Binding-site contacts:
Ligand atom C3 contacts residue ASP203 of chain 1.B at 3.4 Å.
Ligand atom O7 contacts residue ARG244 of chain 1.B at 2.8 Å (salt-bridge).
Ligand atom C3 contacts residue TYR171 of chain 1.B at 3.6 Å (hydrophobic).
Ligand atom O6 contacts residue TRP199 of chain 1.B at 3.7 Å.
Ligand atom O3 contacts residue ASP203 of chain 1.B at 2.6 Å (salt-bridge).
Ligand atom O3 contacts residue GLY200 of chain 1.B at 3.5 Å.
Ligand atom O4 contacts residue ASP203 of chain 1.B at 2.6 Å (salt-bridge).
Ligand atom C2 contacts residue TYR171 of chain 1.B at 3.9 Å (hydrophobic).
Ligand atom O3 contacts residue GLY201 of chain 1.B at 2.8 Å (h-bond).
Ligand atom C7 contacts residue SO41 of chain 1.W at 3.8 Å.
Ligand atom N2 contacts residue SO41 of chain 1.W at 3.0 Å (h-bond).
Ligand atom C3 contacts residue SO41 of chain 1.W at 3.6 Å.
Ligand atom C3 contacts residue ASP204 of chain 1.B at 3.8 Å.
Ligand atom O7 contacts residue TRP199 of chain 1.B at 3.9 Å.
Ligand atom C6 contacts residue PHE165 of chain 1.B at 3.4 Å (hydrophobic).
Ligand atom C8 contacts residue PHE245 of chain 1.B at 3.7 Å (hydrophobic).
Ligand atom O3 contacts residue GOL1 of chain 1.R at 3.8 Å.
Ligand atom C8 contacts residue SO41 of chain 1.W at 3.6 Å.
Ligand atom O6 contacts residue PHE165 of chain 1.B at 3.6 Å.
Ligand atom C5 contacts residue TYR174 of chain 1.B at 3.8 Å (hydrophobic).
Ligand atom C1 contacts residue TYR171 of chain 1.B at 3.3 Å (hydrophobic).
Ligand atom O6 contacts residue SO41 of chain 1.W at 3.1 Å (h-bond).
Ligand atom C4 contacts residue ASP203 of chain 1.B at 3.6 Å.
Ligand atom C7 contacts residue ARG244 of chain 1.B at 3.6 Å.
Ligand atom N2 contacts residue ASP204 of chain 1.B at 2.8 Å (salt-bridge).
Ligand atom C1 contacts residue SO41 of chain 1.W at 3.5 Å.
Ligand atom C7 contacts residue ASP204 of chain 1.B at 3.6 Å.
Ligand atom O3 contacts residue SO41 of chain 1.W at 3.8 Å.
Ligand atom C6 contacts residue SO41 of chain 1.W at 3.4 Å.
Ligand atom C8 contacts residue ASP204 of chain 1.B at 3.5 Å.
Ligand atom O4 contacts residue GOL1 of chain 1.R at 3.5 Å.
Ligand atom C2 contacts residue SO41 of chain 1.W at 3.7 Å.
Ligand atom C8 contacts residue GLY201 of chain 1.B at 3.8 Å.
Ligand atom C7 contacts residue GLY201 of chain 1.B at 3.7 Å.
Ligand atom O6 contacts residue TYR171 of chain 1.B at 3.7 Å.
Ligand atom C2 contacts residue ASP204 of chain 1.B at 3.8 Å.
Ligand atom C6 contacts residue TYR174 of chain 1.B at 3.7 Å (hydrophobic).
Ligand atom C5 contacts residue TYR171 of chain 1.B at 3.7 Å (hydrophobic).
Ligand atom O4 contacts residue TYR174 of chain 1.B at 3.5 Å.
Ligand atom N2 contacts residue GLY201 of chain 1.B at 3.6 Å.

Sequence of chain 1.B:
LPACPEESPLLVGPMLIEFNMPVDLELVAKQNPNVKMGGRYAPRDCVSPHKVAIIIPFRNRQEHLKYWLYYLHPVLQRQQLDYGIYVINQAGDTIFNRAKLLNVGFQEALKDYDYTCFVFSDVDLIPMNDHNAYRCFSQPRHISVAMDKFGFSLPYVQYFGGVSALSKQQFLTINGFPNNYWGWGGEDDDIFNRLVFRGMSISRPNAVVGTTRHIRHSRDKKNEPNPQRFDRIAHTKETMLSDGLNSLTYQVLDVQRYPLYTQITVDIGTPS

This small molecule binds to this protein.
Small molecule (SMILES): CC(=O)N[C@@H]1[C@@H](O)[C@H](O[C@@H]2O[C@H](CO)[C@@H](O[C@@H]3O[C@H](CO)[C@@H](O)[C@H](O)[C@H]3NC(C)=O)[C@H](O)[C@H]2NC(C)=O)[C@@H](CO)O[C@H]1O